Sequence of chain 1.I:
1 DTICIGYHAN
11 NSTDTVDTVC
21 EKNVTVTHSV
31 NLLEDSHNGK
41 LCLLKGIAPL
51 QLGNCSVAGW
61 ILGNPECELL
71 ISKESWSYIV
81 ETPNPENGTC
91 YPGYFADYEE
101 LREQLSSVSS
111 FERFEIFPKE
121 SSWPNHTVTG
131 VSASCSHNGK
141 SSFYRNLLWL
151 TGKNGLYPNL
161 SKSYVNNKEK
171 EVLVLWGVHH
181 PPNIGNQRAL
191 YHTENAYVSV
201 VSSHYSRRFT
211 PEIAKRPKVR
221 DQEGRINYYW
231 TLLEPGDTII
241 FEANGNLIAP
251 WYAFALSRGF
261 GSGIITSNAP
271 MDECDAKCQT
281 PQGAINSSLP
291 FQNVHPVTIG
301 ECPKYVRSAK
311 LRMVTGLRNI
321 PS

Binding-site contacts:
Ligand atom C1 contacts residue ASN23 of chain 1.I at 1.4 Å.
Ligand atom C5 contacts residue ASN23 of chain 1.I at 3.7 Å.
Ligand atom O7 contacts residue ASN23 of chain 1.I at 3.0 Å.
Ligand atom C3 contacts residue ASN23 of chain 1.I at 3.8 Å.
Ligand atom N2 contacts residue ASN23 of chain 1.I at 2.9 Å (h-bond).
Ligand atom C8 contacts residue ASN23 of chain 1.I at 4.3 Å.
Ligand atom O7 contacts residue THR15 of chain 1.I at 4.3 Å.
Ligand atom C7 contacts residue ASN23 of chain 1.I at 3.1 Å.
Ligand atom C4 contacts residue ASN23 of chain 1.I at 4.2 Å.
Ligand atom C2 contacts residue ASN23 of chain 1.I at 2.5 Å.
Ligand atom O5 contacts residue ASN23 of chain 1.I at 2.4 Å (h-bond).

The small molecule below binds the protein below.
Small molecule (SMILES): CC(=O)N[C@@H]1[C@@H](O)[C@H](O)[C@@H](CO)O[C@H]1O